A small-molecule ligand and the protein it binds are described below.
Small molecule (SMILES): Nc1nc2c(ncn2[C@H]2CC[C@@H](CO[P](=O)(O)O[P](=O)(O)OP(=O)(O)O)O2)c(=O)[nH]1

Binding-site contacts:
Ligand atom C2' contacts residue ILE26 of chain 1.B at 3.5 Å (hydrophobic).
Ligand atom C8 contacts residue VAL64 of chain 1.A at 3.2 Å (hydrophobic).
Ligand atom O2A contacts residue MG1 of chain 1.N at 3.5 Å.
Ligand atom N9 contacts residue ARG359 of chain 1.A at 3.7 Å.
Ligand atom C6 contacts residue ASP45 of chain 1.B at 3.7 Å.
Ligand atom C1' contacts residue VAL64 of chain 1.A at 3.6 Å (hydrophobic).
Ligand atom C2' contacts residue VAL25 of chain 1.B at 3.3 Å (hydrophobic).
Ligand atom O2A contacts residue LEU361 of chain 1.A at 3.7 Å.
Ligand atom O4' contacts residue VAL64 of chain 1.A at 3.7 Å.
Ligand atom O6 contacts residue GLN50 of chain 1.B at 3.1 Å (h-bond).
Ligand atom O3A contacts residue MG1 of chain 1.N at 2.5 Å.
Ligand atom C5' contacts residue ARG359 of chain 1.A at 3.1 Å.
Ligand atom C4 contacts residue ARG359 of chain 1.A at 3.4 Å.
Ligand atom O1A contacts residue LYS24 of chain 1.B at 3.0 Å (salt-bridge).
Ligand atom O2A contacts residue ARG359 of chain 1.A at 2.7 Å (salt-bridge).
Ligand atom C5 contacts residue TYR63 of chain 1.A at 3.7 Å (hydrophobic).
Ligand atom O6 contacts residue ILE44 of chain 1.B at 3.7 Å.
Ligand atom N2 contacts residue ARG359 of chain 1.A at 3.6 Å.
Ligand atom N9 contacts residue ILE26 of chain 1.B at 3.6 Å.
Ligand atom PA contacts residue MG1 of chain 1.N at 3.6 Å.
Ligand atom N3 contacts residue ARG359 of chain 1.A at 3.6 Å (salt-bridge).
Ligand atom O1B contacts residue MG1 of chain 1.N at 3.3 Å.
Ligand atom C2 contacts residue ASP45 of chain 1.B at 3.5 Å.
Ligand atom C2 contacts residue ARG359 of chain 1.A at 3.5 Å.
Ligand atom C8 contacts residue TYR63 of chain 1.A at 3.5 Å (hydrophobic).
Ligand atom N7 contacts residue TYR63 of chain 1.A at 3.4 Å (h-bond).
Ligand atom C8 contacts residue ILE26 of chain 1.B at 3.5 Å (hydrophobic).
Ligand atom N1 contacts residue ASP45 of chain 1.B at 2.8 Å (salt-bridge).
Ligand atom N1 contacts residue ARG359 of chain 1.A at 3.7 Å.
Ligand atom O3B contacts residue LYS24 of chain 1.B at 3.4 Å.
Ligand atom O4' contacts residue ARG359 of chain 1.A at 3.5 Å (salt-bridge).
Ligand atom O2A contacts residue VAL286 of chain 1.A at 3.7 Å.
Ligand atom N2 contacts residue ASP45 of chain 1.B at 2.9 Å (salt-bridge).
Ligand atom PB contacts residue MG1 of chain 1.N at 3.5 Å.
Ligand atom O6 contacts residue ARG53 of chain 1.B at 3.2 Å (salt-bridge).
Ligand atom O6 contacts residue PHE73 of chain 1.B at 3.4 Å.
Ligand atom O1G contacts residue LYS24 of chain 1.B at 3.0 Å.
Ligand atom N7 contacts residue ARG53 of chain 1.B at 3.4 Å (salt-bridge).
Ligand atom C6 contacts residue ARG359 of chain 1.A at 3.6 Å.
Ligand atom N7 contacts residue ILE26 of chain 1.B at 3.7 Å.

Sequence of chain 1.B:
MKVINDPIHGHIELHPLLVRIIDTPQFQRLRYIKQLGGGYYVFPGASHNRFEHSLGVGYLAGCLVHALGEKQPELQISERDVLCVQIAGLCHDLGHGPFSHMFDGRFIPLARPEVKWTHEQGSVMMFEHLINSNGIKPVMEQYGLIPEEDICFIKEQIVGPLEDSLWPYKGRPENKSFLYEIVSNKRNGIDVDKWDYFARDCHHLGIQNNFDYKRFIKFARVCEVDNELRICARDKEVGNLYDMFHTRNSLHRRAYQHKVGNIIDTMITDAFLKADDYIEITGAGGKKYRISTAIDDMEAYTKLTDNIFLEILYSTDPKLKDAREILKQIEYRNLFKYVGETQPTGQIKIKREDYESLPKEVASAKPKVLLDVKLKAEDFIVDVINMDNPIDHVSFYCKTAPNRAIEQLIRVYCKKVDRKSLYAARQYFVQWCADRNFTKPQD

Sequence of chain 1.A:
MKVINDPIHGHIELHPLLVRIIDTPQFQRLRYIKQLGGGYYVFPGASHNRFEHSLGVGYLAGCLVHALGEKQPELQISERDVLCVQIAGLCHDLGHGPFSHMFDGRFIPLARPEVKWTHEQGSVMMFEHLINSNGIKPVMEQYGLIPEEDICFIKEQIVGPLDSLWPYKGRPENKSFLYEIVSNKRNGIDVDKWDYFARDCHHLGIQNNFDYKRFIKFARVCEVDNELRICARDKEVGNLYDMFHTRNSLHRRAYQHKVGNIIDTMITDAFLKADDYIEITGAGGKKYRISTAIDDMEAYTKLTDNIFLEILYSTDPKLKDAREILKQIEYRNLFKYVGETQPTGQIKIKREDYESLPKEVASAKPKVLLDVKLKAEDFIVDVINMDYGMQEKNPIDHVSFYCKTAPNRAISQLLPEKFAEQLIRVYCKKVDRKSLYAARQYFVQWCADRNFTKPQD